Binding-site contacts:
Ligand atom C5 contacts residue ASN318 of chain 1.A at 3.7 Å.
Ligand atom C1 contacts residue HIS282 of chain 1.A at 4.1 Å.
Ligand atom N2 contacts residue ASN318 of chain 1.A at 3.2 Å (h-bond).
Ligand atom O5 contacts residue HIS282 of chain 1.A at 4.3 Å.
Ligand atom C7 contacts residue ASN318 of chain 1.A at 3.0 Å.
Ligand atom O7 contacts residue ASN318 of chain 1.A at 2.8 Å (h-bond).
Ligand atom C6 contacts residue SER284 of chain 1.A at 4.3 Å.
Ligand atom C3 contacts residue ASN318 of chain 1.A at 4.0 Å.
Ligand atom C4 contacts residue ASN318 of chain 1.A at 4.3 Å.
Ligand atom C1 contacts residue ASN318 of chain 1.A at 1.5 Å.
Ligand atom C5 contacts residue SER284 of chain 1.A at 3.8 Å.
Ligand atom O5 contacts residue SER284 of chain 1.A at 3.0 Å.
Ligand atom O6 contacts residue HIS282 of chain 1.A at 3.5 Å.
Ligand atom C6 contacts residue ASN318 of chain 1.A at 4.2 Å.
Ligand atom O7 contacts residue GLN286 of chain 1.A at 4.4 Å.
Ligand atom C1 contacts residue SER284 of chain 1.A at 4.1 Å.
Ligand atom C8 contacts residue ASN318 of chain 1.A at 4.0 Å.
Ligand atom C6 contacts residue HIS282 of chain 1.A at 3.5 Å.
Ligand atom O5 contacts residue ASN318 of chain 1.A at 2.5 Å (h-bond).
Ligand atom C2 contacts residue ASN318 of chain 1.A at 2.7 Å.

Sequence of chain 1.A:
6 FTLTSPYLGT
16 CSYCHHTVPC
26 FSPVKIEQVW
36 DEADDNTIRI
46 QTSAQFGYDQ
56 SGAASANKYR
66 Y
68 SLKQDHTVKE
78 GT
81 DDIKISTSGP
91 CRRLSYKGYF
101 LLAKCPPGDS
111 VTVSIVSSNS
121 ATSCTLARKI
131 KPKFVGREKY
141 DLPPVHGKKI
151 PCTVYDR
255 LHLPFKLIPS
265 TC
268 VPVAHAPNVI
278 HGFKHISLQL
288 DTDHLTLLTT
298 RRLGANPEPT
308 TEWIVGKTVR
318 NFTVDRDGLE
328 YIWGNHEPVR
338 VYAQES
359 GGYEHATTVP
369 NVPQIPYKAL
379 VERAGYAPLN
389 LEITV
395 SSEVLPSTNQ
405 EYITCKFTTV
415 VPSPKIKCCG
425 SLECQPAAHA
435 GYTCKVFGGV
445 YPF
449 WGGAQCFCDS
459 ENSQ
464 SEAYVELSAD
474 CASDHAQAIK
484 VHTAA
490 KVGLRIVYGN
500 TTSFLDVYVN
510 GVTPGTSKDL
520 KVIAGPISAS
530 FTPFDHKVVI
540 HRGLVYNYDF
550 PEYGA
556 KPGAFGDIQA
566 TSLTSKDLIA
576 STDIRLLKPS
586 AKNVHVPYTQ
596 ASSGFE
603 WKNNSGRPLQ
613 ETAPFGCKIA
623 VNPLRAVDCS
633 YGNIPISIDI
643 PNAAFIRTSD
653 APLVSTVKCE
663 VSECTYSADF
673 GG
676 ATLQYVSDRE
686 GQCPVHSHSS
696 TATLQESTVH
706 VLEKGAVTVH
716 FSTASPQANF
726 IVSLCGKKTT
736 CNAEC

The protein below binds the small molecule below.
Small molecule (SMILES): CC(=O)N[C@H]1[C@H](O[C@H]2[C@H](O)[C@@H](NC(C)=O)CO[C@@H]2CO)O[C@H](CO)[C@@H](O[C@@H]2O[C@H](CO)[C@@H](O)[C@H](O[C@H]3O[C@H](CO)[C@@H](O)[C@H](O)[C@@H]3O)[C@@H]2O)[C@@H]1O